The protein below binds the small molecule below.
Small molecule (SMILES): O=Cc1ccccc1O[P](=O)(O)OCc1ccccc1

Binding-site contacts:
Ligand atom O8 contacts residue CYS44 of chain 1.A at 3.3 Å (h-bond).
Ligand atom O25 contacts residue LYS62 of chain 1.A at 3.8 Å.
Ligand atom O11 contacts residue GLU37 of chain 1.A at 2.8 Å (salt-bridge).
Ligand atom C7 contacts residue LYS62 of chain 1.A at 4.0 Å.
Ligand atom O32 contacts residue SER36 of chain 1.A at 2.7 Å (h-bond).
Ligand atom O10 contacts residue THR38 of chain 1.A at 4.1 Å.
Ligand atom P9 contacts residue ARG34 of chain 1.A at 3.9 Å.
Ligand atom C1 contacts residue HIS60 of chain 1.A at 3.9 Å.
Ligand atom C3 contacts residue HIS60 of chain 1.A at 3.5 Å.
Ligand atom O25 contacts residue CYS44 of chain 1.A at 2.7 Å (h-bond).
Ligand atom C4 contacts residue CYS44 of chain 1.A at 2.7 Å (hydrophobic).
Ligand atom O11 contacts residue SER36 of chain 1.A at 3.7 Å.
Ligand atom C6 contacts residue HIS60 of chain 1.A at 3.8 Å.
Ligand atom O10 contacts residue GLU37 of chain 1.A at 4.0 Å.
Ligand atom C13 contacts residue ARG14 of chain 1.A at 4.2 Å.
Ligand atom O25 contacts residue TYR43 of chain 1.A at 3.6 Å.
Ligand atom O32 contacts residue GLU37 of chain 1.A at 3.7 Å.
Ligand atom O32 contacts residue LYS62 of chain 1.A at 4.2 Å.
Ligand atom P9 contacts residue SER36 of chain 1.A at 4.0 Å.
Ligand atom C1 contacts residue ARG14 of chain 1.A at 4.0 Å.
Ligand atom C16 contacts residue ARG14 of chain 1.A at 4.0 Å.
Ligand atom C3 contacts residue TYR61 of chain 1.A at 3.7 Å (hydrophobic).
Ligand atom C4 contacts residue HIS60 of chain 1.A at 3.6 Å.
Ligand atom C20 contacts residue LYS62 of chain 1.A at 4.0 Å.
Ligand atom C7 contacts residue CYS44 of chain 1.A at 1.8 Å (hydrophobic).
Ligand atom C3 contacts residue CYS44 of chain 1.A at 3.7 Å (hydrophobic).
Ligand atom C3 contacts residue LYS62 of chain 1.A at 3.7 Å.
Ligand atom C20 contacts residue THR38 of chain 1.A at 4.0 Å.
Ligand atom C5 contacts residue ARG34 of chain 1.A at 3.9 Å.
Ligand atom C7 contacts residue TYR61 of chain 1.A at 4.1 Å (hydrophobic).
Ligand atom C12 contacts residue ARG14 of chain 1.A at 3.6 Å.
Ligand atom C2 contacts residue HIS60 of chain 1.A at 3.3 Å.
Ligand atom C19 contacts residue LYS62 of chain 1.A at 3.3 Å.
Ligand atom C5 contacts residue HIS60 of chain 1.A at 3.7 Å.
Ligand atom C6 contacts residue ARG14 of chain 1.A at 3.4 Å.
Ligand atom O8 contacts residue ARG34 of chain 1.A at 3.0 Å (salt-bridge).
Ligand atom O11 contacts residue ARG34 of chain 1.A at 2.8 Å (salt-bridge).
Ligand atom O25 contacts residue SER36 of chain 1.A at 3.7 Å.
Ligand atom C5 contacts residue CYS44 of chain 1.A at 3.4 Å (hydrophobic).
Ligand atom P9 contacts residue GLU37 of chain 1.A at 3.8 Å.

Sequence of chain 1.A:
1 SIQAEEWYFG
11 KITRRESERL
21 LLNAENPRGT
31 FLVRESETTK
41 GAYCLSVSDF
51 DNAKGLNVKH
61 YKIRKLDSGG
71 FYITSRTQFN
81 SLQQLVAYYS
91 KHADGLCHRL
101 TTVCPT